Binding-site contacts:
Ligand atom C1 contacts residue HIS191 of chain 1.A at 4.2 Å.
Ligand atom O5 contacts residue MN1 of chain 1.B at 2.3 Å.
Ligand atom O5 contacts residue ASP193 of chain 1.A at 4.1 Å.
Ligand atom O4 contacts residue ALA281 of chain 1.A at 3.6 Å.
Ligand atom C5 contacts residue ARG279 of chain 1.A at 3.6 Å.
Ligand atom O1 contacts residue LEU175 of chain 1.A at 3.7 Å.
Ligand atom C3 contacts residue LEU175 of chain 1.A at 3.7 Å (hydrophobic).
Ligand atom O2 contacts residue MN1 of chain 1.B at 2.1 Å.
Ligand atom O1 contacts residue ARG173 of chain 1.A at 2.8 Å (salt-bridge).
Ligand atom O2 contacts residue ARG173 of chain 1.A at 2.9 Å (salt-bridge).
Ligand atom O3 contacts residue ALA281 of chain 1.A at 3.8 Å.
Ligand atom C1 contacts residue ARG173 of chain 1.A at 3.6 Å.
Ligand atom O1 contacts residue MN1 of chain 1.B at 4.1 Å.
Ligand atom O3 contacts residue PHE177 of chain 1.A at 3.2 Å.
Ligand atom O1 contacts residue ALA283 of chain 1.A at 3.9 Å.
Ligand atom O3 contacts residue VAL272 of chain 1.A at 3.4 Å.
Ligand atom O5 contacts residue HIS191 of chain 1.A at 3.5 Å (h-bond).
Ligand atom O5 contacts residue HIS270 of chain 1.A at 3.0 Å (h-bond).
Ligand atom C1 contacts residue ALA283 of chain 1.A at 4.0 Å (hydrophobic).
Ligand atom C4 contacts residue VAL272 of chain 1.A at 4.1 Å (hydrophobic).
Ligand atom C2 contacts residue HIS270 of chain 1.A at 4.1 Å.
Ligand atom O4 contacts residue LEU208 of chain 1.A at 3.9 Å.
Ligand atom O2 contacts residue HIS270 of chain 1.A at 4.2 Å.
Ligand atom C3 contacts residue VAL272 of chain 1.A at 4.3 Å (hydrophobic).
Ligand atom C2 contacts residue ALA283 of chain 1.A at 4.1 Å (hydrophobic).
Ligand atom O2 contacts residue HIS191 of chain 1.A at 3.5 Å (h-bond).
Ligand atom C2 contacts residue MN1 of chain 1.B at 3.0 Å.
Ligand atom O2 contacts residue PHE285 of chain 1.A at 3.7 Å.
Ligand atom O3 contacts residue ARG279 of chain 1.A at 3.0 Å (salt-bridge).
Ligand atom C4 contacts residue LEU208 of chain 1.A at 4.1 Å (hydrophobic).
Ligand atom O2 contacts residue ASP193 of chain 1.A at 3.3 Å (salt-bridge).
Ligand atom C1 contacts residue MN1 of chain 1.B at 2.9 Å.
Ligand atom C5 contacts residue VAL272 of chain 1.A at 3.8 Å (hydrophobic).
Ligand atom C1 contacts residue PHE285 of chain 1.A at 4.2 Å (hydrophobic).
Ligand atom O3 contacts residue LEU175 of chain 1.A at 4.0 Å.
Ligand atom C5 contacts residue ALA281 of chain 1.A at 4.0 Å (hydrophobic).
Ligand atom C3 contacts residue ALA283 of chain 1.A at 4.2 Å (hydrophobic).
Ligand atom C2 contacts residue HIS191 of chain 1.A at 4.2 Å.
Ligand atom O4 contacts residue ARG279 of chain 1.A at 2.8 Å (salt-bridge).
Ligand atom C5 contacts residue LEU208 of chain 1.A at 4.2 Å (hydrophobic).

Sequence of chain 1.A:
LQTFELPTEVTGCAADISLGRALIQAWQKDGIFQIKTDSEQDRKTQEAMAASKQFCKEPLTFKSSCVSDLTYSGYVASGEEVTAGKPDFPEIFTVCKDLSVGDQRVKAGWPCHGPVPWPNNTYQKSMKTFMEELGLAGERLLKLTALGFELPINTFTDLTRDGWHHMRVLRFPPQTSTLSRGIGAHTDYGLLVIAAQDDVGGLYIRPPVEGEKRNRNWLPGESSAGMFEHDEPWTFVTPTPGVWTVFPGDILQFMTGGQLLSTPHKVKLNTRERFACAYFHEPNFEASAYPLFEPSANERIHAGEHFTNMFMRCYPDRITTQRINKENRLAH

This protein binds this small molecule.
Small molecule (SMILES): O=C(O)CCC(=O)C(=O)O